The protein below binds the small molecule below.
Small molecule (SMILES): CN(C)CCCN(C)[C@H]1CCN(C(=O)c2[nH]c3cc(Cl)ccc3c2-c2c(-c3ccccc3)ncn2Cc2ccc(Cl)cc2)C1

Sequence of chain 1.A:
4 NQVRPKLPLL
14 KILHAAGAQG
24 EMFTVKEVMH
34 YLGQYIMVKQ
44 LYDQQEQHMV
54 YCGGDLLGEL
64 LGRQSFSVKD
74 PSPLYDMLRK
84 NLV

Binding-site contacts:
Ligand atom CL3 contacts residue TYR78 of chain 1.A at 3.1 Å.
Ligand atom C35 contacts residue VAL28 of chain 1.A at 3.5 Å (hydrophobic).
Ligand atom C17 contacts residue ARG82 of chain 1.A at 4.4 Å.
Ligand atom C21 contacts residue LYS83 of chain 1.A at 4.3 Å.
Ligand atom C43 contacts residue VAL28 of chain 1.A at 4.4 Å (hydrophobic).
Ligand atom C29 contacts residue LEU85 of chain 1.A at 4.1 Å (hydrophobic).
Ligand atom C1 contacts residue ARG82 of chain 1.A at 3.6 Å.
Ligand atom C2 contacts residue ARG82 of chain 1.A at 3.4 Å.
Ligand atom C30 contacts residue LEU85 of chain 1.A at 4.0 Å (hydrophobic).
Ligand atom CL42 contacts residue TYR78 of chain 1.A at 3.3 Å.
Ligand atom C44 contacts residue VAL28 of chain 1.A at 4.1 Å (hydrophobic).
Ligand atom C4 contacts residue TYR78 of chain 1.A at 3.2 Å (hydrophobic).
Ligand atom C29 contacts residue VAL28 of chain 1.A at 3.8 Å (hydrophobic).
Ligand atom C41 contacts residue TYR78 of chain 1.A at 4.2 Å (hydrophobic).
Ligand atom C29 contacts residue VAL6 of chain 1.A at 3.0 Å (hydrophobic).
Ligand atom N34 contacts residue VAL28 of chain 1.A at 2.8 Å.
Ligand atom C28 contacts residue VAL6 of chain 1.A at 4.3 Å (hydrophobic).
Ligand atom C31 contacts residue VAL6 of chain 1.A at 3.2 Å (hydrophobic).
Ligand atom C31 contacts residue VAL86 of chain 1.A at 4.1 Å (hydrophobic).
Ligand atom C31 contacts residue LEU85 of chain 1.A at 4.2 Å (hydrophobic).
Ligand atom C7 contacts residue ARG82 of chain 1.A at 4.3 Å.
Ligand atom C28 contacts residue VAL28 of chain 1.A at 4.3 Å (hydrophobic).
Ligand atom CL3 contacts residue ARG82 of chain 1.A at 3.5 Å.
Ligand atom C16 contacts residue ARG82 of chain 1.A at 4.2 Å.
Ligand atom C2 contacts residue TYR78 of chain 1.A at 3.6 Å (hydrophobic).
Ligand atom C30 contacts residue VAL86 of chain 1.A at 4.4 Å (hydrophobic).
Ligand atom C18 contacts residue ARG82 of chain 1.A at 3.3 Å.
Ligand atom N19 contacts residue ARG82 of chain 1.A at 3.8 Å.
Ligand atom C27 contacts residue VAL28 of chain 1.A at 3.9 Å (hydrophobic).
Ligand atom C30 contacts residue VAL6 of chain 1.A at 2.2 Å (hydrophobic).
Ligand atom C32 contacts residue VAL6 of chain 1.A at 4.4 Å (hydrophobic).
Ligand atom C5 contacts residue ARG82 of chain 1.A at 4.5 Å.
Ligand atom C20 contacts residue ARG82 of chain 1.A at 2.4 Å.
Ligand atom C40 contacts residue TYR78 of chain 1.A at 3.8 Å (hydrophobic).
Ligand atom C4 contacts residue ARG82 of chain 1.A at 4.0 Å.
Ligand atom C5 contacts residue TYR78 of chain 1.A at 4.4 Å (hydrophobic).
Ligand atom CL3 contacts residue ASP79 of chain 1.A at 3.8 Å.
Ligand atom C21 contacts residue ARG82 of chain 1.A at 3.6 Å.